The small molecule below binds the protein below.
Small molecule (SMILES): CC(=O)N[C@@H]1[C@@H](O)[C@H](O)[C@@H](CO)O[C@H]1O

Binding-site contacts:
Ligand atom O7 contacts residue ASN728 of chain 1.A at 3.8 Å.
Ligand atom C7 contacts residue ASN728 of chain 1.A at 3.6 Å.
Ligand atom C5 contacts residue ASN728 of chain 1.A at 3.7 Å.
Ligand atom C2 contacts residue ASN728 of chain 1.A at 2.5 Å.
Ligand atom O6 contacts residue ILE813 of chain 1.B at 4.3 Å.
Ligand atom N2 contacts residue ASN728 of chain 1.A at 2.9 Å (h-bond).
Ligand atom C4 contacts residue ASN728 of chain 1.A at 4.2 Å.
Ligand atom C1 contacts residue ASN728 of chain 1.A at 1.4 Å.
Ligand atom O5 contacts residue ASN728 of chain 1.A at 2.4 Å (h-bond).
Ligand atom C3 contacts residue ASN728 of chain 1.A at 3.8 Å.

Sequence of chain 1.A:
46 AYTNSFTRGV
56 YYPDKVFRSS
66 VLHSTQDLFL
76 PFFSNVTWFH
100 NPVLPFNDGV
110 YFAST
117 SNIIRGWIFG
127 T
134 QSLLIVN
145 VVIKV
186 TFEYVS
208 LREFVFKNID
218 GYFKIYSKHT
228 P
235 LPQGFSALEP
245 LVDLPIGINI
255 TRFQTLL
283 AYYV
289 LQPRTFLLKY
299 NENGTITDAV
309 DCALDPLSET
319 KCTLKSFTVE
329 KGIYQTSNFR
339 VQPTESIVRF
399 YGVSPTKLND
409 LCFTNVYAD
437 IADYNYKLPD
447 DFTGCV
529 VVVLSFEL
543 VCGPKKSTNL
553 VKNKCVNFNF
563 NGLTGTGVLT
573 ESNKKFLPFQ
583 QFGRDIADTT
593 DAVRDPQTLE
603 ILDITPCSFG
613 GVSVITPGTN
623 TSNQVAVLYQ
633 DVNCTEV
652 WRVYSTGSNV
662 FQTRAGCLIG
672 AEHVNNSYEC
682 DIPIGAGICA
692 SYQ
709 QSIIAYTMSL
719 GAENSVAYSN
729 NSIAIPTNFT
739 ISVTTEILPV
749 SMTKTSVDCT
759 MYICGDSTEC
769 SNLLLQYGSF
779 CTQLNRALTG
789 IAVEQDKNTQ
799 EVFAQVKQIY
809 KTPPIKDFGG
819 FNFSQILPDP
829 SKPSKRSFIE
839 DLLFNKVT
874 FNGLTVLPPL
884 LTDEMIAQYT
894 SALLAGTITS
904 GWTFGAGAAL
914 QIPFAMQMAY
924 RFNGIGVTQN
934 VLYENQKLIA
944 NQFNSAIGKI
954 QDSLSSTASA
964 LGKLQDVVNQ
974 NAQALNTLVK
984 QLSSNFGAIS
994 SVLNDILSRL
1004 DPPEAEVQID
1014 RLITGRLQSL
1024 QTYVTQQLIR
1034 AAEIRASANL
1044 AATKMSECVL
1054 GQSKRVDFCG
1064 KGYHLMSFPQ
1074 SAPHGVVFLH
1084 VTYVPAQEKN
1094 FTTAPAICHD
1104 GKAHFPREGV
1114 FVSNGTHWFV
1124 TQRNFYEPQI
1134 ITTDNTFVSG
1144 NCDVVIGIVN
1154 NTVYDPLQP

Sequence of chain 1.B:
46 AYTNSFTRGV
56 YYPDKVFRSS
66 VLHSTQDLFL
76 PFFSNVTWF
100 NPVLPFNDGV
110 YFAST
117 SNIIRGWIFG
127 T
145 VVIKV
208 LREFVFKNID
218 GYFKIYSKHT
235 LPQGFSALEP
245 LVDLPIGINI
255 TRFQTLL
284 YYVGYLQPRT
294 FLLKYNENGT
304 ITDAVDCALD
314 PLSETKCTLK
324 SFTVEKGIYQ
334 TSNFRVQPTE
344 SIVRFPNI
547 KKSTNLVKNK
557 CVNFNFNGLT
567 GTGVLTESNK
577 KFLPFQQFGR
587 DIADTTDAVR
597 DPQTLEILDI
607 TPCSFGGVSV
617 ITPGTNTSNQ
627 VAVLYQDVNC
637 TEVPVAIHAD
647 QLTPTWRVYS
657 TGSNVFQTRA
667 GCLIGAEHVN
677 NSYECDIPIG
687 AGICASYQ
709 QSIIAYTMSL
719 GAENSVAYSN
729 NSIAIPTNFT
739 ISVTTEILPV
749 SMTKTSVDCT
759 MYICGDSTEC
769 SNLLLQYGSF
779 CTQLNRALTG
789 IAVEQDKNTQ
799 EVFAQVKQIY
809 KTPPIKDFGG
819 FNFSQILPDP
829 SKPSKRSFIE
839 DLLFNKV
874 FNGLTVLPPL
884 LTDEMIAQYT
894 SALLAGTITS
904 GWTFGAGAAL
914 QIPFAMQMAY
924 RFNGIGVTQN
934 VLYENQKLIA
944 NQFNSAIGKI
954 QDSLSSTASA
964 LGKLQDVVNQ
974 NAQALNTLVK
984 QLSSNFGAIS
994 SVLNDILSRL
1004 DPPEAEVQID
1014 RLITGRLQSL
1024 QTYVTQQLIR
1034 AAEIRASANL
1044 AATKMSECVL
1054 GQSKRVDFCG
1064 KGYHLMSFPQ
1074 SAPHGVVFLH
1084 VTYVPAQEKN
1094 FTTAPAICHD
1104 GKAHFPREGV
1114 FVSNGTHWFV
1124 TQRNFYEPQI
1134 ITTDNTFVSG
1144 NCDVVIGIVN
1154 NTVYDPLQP